This small molecule binds to this protein.
Small molecule (SMILES): Cc1[nH]c(C(=O)Nc2ccc(F)cc2)c(C)c1S(=O)(=O)Nc1ccc2c[nH]nc2c1

Binding-site contacts:
Ligand atom C19 contacts residue ALA145 of chain 1.A at 3.8 Å (hydrophobic).
Ligand atom C11 contacts residue IMP1 of chain 1.B at 3.5 Å.
Ligand atom C20 contacts residue ALA145 of chain 1.A at 3.8 Å (hydrophobic).
Ligand atom F contacts residue VAL152 of chain 1.A at 3.6 Å.
Ligand atom N16 contacts residue GLY196 of chain 1.A at 3.1 Å (h-bond).
Ligand atom O08 contacts residue GLY285 of chain 1.A at 3.1 Å.
Ligand atom O22 contacts residue THR144 of chain 1.A at 3.3 Å.
Ligand atom C04 contacts residue ALA145 of chain 1.A at 3.4 Å (hydrophobic).
Ligand atom C13 contacts residue IMP1 of chain 1.B at 3.4 Å.
Ligand atom C02 contacts residue ALA145 of chain 1.A at 3.8 Å (hydrophobic).
Ligand atom C20 contacts residue THR144 of chain 1.A at 4.0 Å.
Ligand atom O09 contacts residue GLY285 of chain 1.A at 3.3 Å (h-bond).
Ligand atom C15 contacts residue GLY194 of chain 1.A at 3.1 Å.
Ligand atom C01 contacts residue GLU318 of chain 1.A at 3.6 Å.
Ligand atom F contacts residue LYS151 of chain 1.A at 3.9 Å.
Ligand atom C06 contacts residue ALA145 of chain 1.A at 3.9 Å (hydrophobic).
Ligand atom C15 contacts residue VAL195 of chain 1.A at 3.7 Å (hydrophobic).
Ligand atom C14 contacts residue IMP1 of chain 1.B at 3.6 Å.
Ligand atom N17 contacts residue THR203 of chain 1.A at 3.1 Å (h-bond).
Ligand atom O22 contacts residue ALA145 of chain 1.A at 3.1 Å (h-bond).
Ligand atom O09 contacts residue MET284 of chain 1.A at 3.2 Å.
Ligand atom F contacts residue ASN149 of chain 1.A at 3.1 Å.
Ligand atom C18 contacts residue IMP1 of chain 1.B at 3.2 Å.
Ligand atom C15 contacts residue GLY196 of chain 1.A at 3.8 Å.
Ligand atom N16 contacts residue VAL195 of chain 1.A at 3.6 Å.
Ligand atom C12 contacts residue IMP1 of chain 1.B at 3.7 Å.
Ligand atom S07 contacts residue GLY285 of chain 1.A at 3.9 Å.
Ligand atom N10 contacts residue IMP1 of chain 1.B at 3.8 Å.
Ligand atom N16 contacts residue THR203 of chain 1.A at 3.9 Å.
Ligand atom C21 contacts residue ALA145 of chain 1.A at 3.5 Å (hydrophobic).
Ligand atom N17 contacts residue TYR347 of chain 4.A at 4.0 Å.
Ligand atom C18 contacts residue ALA145 of chain 1.A at 3.7 Å (hydrophobic).
Ligand atom C19 contacts residue IMP1 of chain 1.B at 3.2 Å.
Ligand atom C20 contacts residue ARG93 of chain 1.A at 3.9 Å.
Ligand atom C05 contacts residue ALA145 of chain 1.A at 3.7 Å (hydrophobic).
Ligand atom O08 contacts residue IMP1 of chain 1.B at 3.2 Å (h-bond).
Ligand atom C28 contacts residue VAL152 of chain 1.A at 3.9 Å (hydrophobic).
Ligand atom C28 contacts residue HIS146 of chain 1.A at 3.5 Å.
Ligand atom N03 contacts residue ALA145 of chain 1.A at 3.5 Å.
Ligand atom N17 contacts residue IMP1 of chain 1.B at 3.5 Å.

Sequence of chain 4.A:
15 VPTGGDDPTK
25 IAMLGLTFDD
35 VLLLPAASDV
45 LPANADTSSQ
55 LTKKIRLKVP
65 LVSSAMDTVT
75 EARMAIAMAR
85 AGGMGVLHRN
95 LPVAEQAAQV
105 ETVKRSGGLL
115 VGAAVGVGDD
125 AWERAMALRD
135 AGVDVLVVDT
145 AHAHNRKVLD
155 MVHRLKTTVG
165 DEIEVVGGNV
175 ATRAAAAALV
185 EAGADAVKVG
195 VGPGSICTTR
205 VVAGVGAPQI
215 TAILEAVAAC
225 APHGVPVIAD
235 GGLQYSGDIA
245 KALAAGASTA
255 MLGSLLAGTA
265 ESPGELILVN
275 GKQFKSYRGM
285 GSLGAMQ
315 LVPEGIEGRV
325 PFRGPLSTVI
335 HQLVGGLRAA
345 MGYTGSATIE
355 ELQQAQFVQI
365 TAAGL

Sequence of chain 1.A:
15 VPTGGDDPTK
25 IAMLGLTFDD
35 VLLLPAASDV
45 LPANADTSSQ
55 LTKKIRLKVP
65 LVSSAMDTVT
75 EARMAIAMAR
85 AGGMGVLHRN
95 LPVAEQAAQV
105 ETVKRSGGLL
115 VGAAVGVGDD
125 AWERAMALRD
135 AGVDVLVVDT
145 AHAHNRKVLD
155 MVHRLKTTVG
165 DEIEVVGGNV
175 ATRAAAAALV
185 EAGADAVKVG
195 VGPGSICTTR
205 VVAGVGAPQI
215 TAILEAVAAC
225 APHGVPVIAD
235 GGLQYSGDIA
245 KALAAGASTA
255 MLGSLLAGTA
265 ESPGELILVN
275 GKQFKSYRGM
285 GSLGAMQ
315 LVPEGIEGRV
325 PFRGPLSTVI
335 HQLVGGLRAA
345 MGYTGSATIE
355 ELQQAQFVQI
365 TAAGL